Binding-site contacts:
Ligand atom O6 contacts residue PHE113 of chain 1.A at 3.5 Å.
Ligand atom O4 contacts residue GLN198 of chain 1.A at 3.7 Å.
Ligand atom O7 contacts residue ASP259 of chain 1.A at 3.8 Å.
Ligand atom O5 contacts residue ARG289 of chain 1.A at 3.2 Å (salt-bridge).
Ligand atom O3 contacts residue PHE113 of chain 1.A at 3.8 Å.
Ligand atom C4 contacts residue ASP259 of chain 1.A at 3.9 Å.
Ligand atom C4 contacts residue PHE113 of chain 1.A at 3.9 Å (hydrophobic).
Ligand atom O3 contacts residue GLN198 of chain 1.A at 3.6 Å.
Ligand atom O3 contacts residue PHE206 of chain 1.A at 3.7 Å.
Ligand atom C1 contacts residue GLY260 of chain 1.A at 3.3 Å.
Ligand atom C5 contacts residue ASP259 of chain 1.A at 3.8 Å.
Ligand atom C4 contacts residue GLU199 of chain 1.A at 3.9 Å.
Ligand atom C1 contacts residue SER263 of chain 1.A at 3.8 Å.
Ligand atom C1 contacts residue M6P1 of chain 1.F at 3.5 Å.
Ligand atom O7 contacts residue GLY260 of chain 1.A at 2.6 Å (h-bond).
Ligand atom C7 contacts residue THR200 of chain 1.A at 3.5 Å.
Ligand atom C8 contacts residue THR200 of chain 1.A at 3.3 Å.
Ligand atom C8 contacts residue GLY261 of chain 1.A at 3.8 Å.
Ligand atom O3 contacts residue GLU199 of chain 1.A at 3.5 Å (salt-bridge).
Ligand atom N2 contacts residue THR200 of chain 1.A at 3.1 Å (h-bond).
Ligand atom O5 contacts residue ASP259 of chain 1.A at 2.9 Å (salt-bridge).
Ligand atom C7 contacts residue GLY261 of chain 1.A at 3.4 Å.
Ligand atom C7 contacts residue GLY260 of chain 1.A at 3.4 Å.
Ligand atom C6 contacts residue PHE114 of chain 1.A at 3.3 Å (hydrophobic).
Ligand atom O6 contacts residue ASP259 of chain 1.A at 2.8 Å (salt-bridge).
Ligand atom O7 contacts residue GLY261 of chain 1.A at 3.3 Å (h-bond).
Ligand atom O1 contacts residue M6P1 of chain 1.F at 2.6 Å (h-bond).
Ligand atom C8 contacts residue SER211 of chain 1.A at 3.7 Å.
Ligand atom C1 contacts residue ASP259 of chain 1.A at 3.2 Å.
Ligand atom C6 contacts residue ASP259 of chain 1.A at 3.6 Å.
Ligand atom O4 contacts residue GLU199 of chain 1.A at 2.8 Å (salt-bridge).
Ligand atom O3 contacts residue THR200 of chain 1.A at 2.9 Å (h-bond).
Ligand atom C2 contacts residue ASP259 of chain 1.A at 3.1 Å.
Ligand atom C3 contacts residue THR200 of chain 1.A at 3.6 Å.
Ligand atom O7 contacts residue PHE206 of chain 1.A at 3.9 Å.
Ligand atom C1 contacts residue ARG289 of chain 1.A at 3.5 Å.
Ligand atom O5 contacts residue SER263 of chain 1.A at 3.1 Å (h-bond).
Ligand atom C2 contacts residue GLY260 of chain 1.A at 3.8 Å.
Ligand atom O1 contacts residue ARG289 of chain 1.A at 3.2 Å (salt-bridge).
Ligand atom O6 contacts residue PHE114 of chain 1.A at 3.1 Å (h-bond).

This small molecule binds to this protein.
Small molecule (SMILES): CC(=O)N[C@@H]1[C@@H](O)[C@H](O)[C@@H](CO)O[C@@H]1O

Sequence of chain 1.A:
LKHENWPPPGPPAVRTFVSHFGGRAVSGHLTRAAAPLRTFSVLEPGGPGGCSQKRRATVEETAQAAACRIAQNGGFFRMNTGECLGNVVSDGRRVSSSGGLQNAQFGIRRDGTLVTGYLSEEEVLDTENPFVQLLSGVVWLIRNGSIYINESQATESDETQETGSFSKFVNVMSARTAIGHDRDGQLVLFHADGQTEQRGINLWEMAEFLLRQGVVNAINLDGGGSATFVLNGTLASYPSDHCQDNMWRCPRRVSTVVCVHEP